Sequence of chain 1.B:
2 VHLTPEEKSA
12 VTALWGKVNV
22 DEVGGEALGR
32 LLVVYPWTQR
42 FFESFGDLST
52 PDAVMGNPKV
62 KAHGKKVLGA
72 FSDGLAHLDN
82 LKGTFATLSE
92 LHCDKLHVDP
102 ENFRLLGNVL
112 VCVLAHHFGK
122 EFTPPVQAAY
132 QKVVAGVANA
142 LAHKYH

Sequence of chain 1.C:
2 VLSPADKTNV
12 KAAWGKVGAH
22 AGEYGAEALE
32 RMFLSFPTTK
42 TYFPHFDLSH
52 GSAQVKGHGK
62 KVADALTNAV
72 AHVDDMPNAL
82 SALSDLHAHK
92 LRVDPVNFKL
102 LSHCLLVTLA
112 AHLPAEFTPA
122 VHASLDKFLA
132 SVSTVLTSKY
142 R

Sequence of chain 1.A:
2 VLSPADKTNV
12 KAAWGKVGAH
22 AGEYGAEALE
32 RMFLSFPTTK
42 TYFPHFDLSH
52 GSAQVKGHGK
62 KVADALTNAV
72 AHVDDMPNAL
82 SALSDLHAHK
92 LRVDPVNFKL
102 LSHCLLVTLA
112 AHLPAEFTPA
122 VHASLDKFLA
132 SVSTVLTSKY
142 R

The small molecule below binds the protein below.
Small molecule (SMILES): Cc1ccc(CON(O)O)o1

Binding-site contacts:
Ligand atom C7 contacts residue THR138 of chain 1.C at 3.6 Å.
Ligand atom C7 contacts residue ARG142 of chain 1.C at 3.5 Å.
Ligand atom O11 contacts residue ARG142 of chain 1.C at 4.2 Å.
Ligand atom O8 contacts residue THR138 of chain 1.C at 4.5 Å.
Ligand atom C5 contacts residue VAL2 of chain 1.A at 3.5 Å (hydrophobic).
Ligand atom O10 contacts residue PRO96 of chain 1.C at 4.3 Å.
Ligand atom C7 contacts residue SER139 of chain 1.C at 4.4 Å.
Ligand atom O3 contacts residue ARG142 of chain 1.C at 3.7 Å.
Ligand atom C1 contacts residue LYS128 of chain 1.A at 4.5 Å.
Ligand atom C6 contacts residue SER139 of chain 1.C at 4.2 Å.
Ligand atom O11 contacts residue TRP38 of chain 1.B at 4.2 Å.
Ligand atom C5 contacts residue SER139 of chain 1.C at 4.3 Å.
Ligand atom C4 contacts residue SER139 of chain 1.C at 4.1 Å.
Ligand atom O10 contacts residue THR138 of chain 1.C at 3.0 Å (h-bond).
Ligand atom N9 contacts residue TRP38 of chain 1.B at 4.0 Å.
Ligand atom C2 contacts residue SER139 of chain 1.C at 3.9 Å.
Ligand atom N9 contacts residue TYR141 of chain 1.C at 4.1 Å.
Ligand atom C2 contacts residue ARG142 of chain 1.C at 4.2 Å.
Ligand atom C2 contacts residue THR138 of chain 1.C at 4.0 Å.
Ligand atom N9 contacts residue THR138 of chain 1.C at 4.2 Å.
Ligand atom C4 contacts residue VAL2 of chain 1.A at 2.5 Å (hydrophobic).
Ligand atom O3 contacts residue LYS128 of chain 1.A at 4.1 Å.
Ligand atom O10 contacts residue TYR141 of chain 1.C at 3.8 Å.
Ligand atom O8 contacts residue ARG142 of chain 1.C at 3.2 Å (salt-bridge).
Ligand atom N9 contacts residue ARG142 of chain 1.C at 4.0 Å.
Ligand atom O3 contacts residue SER139 of chain 1.C at 3.9 Å.
Ligand atom O11 contacts residue PRO96 of chain 1.C at 4.5 Å.
Ligand atom C7 contacts residue TYR141 of chain 1.C at 4.0 Å (hydrophobic).
Ligand atom C1 contacts residue VAL2 of chain 1.A at 1.4 Å (hydrophobic).
Ligand atom C1 contacts residue LEU3 of chain 1.A at 4.0 Å (hydrophobic).
Ligand atom C2 contacts residue VAL2 of chain 1.A at 4.4 Å (hydrophobic).
Ligand atom O8 contacts residue TYR141 of chain 1.C at 4.4 Å.
Ligand atom O3 contacts residue VAL2 of chain 1.A at 3.2 Å (h-bond).
Ligand atom C6 contacts residue THR138 of chain 1.C at 4.0 Å.
Ligand atom C1 contacts residue SER132 of chain 1.A at 4.3 Å.